This protein binds this small molecule.
Small molecule (SMILES): O[C@@H]1[C@@H](O)[C@H](O[C@@H]2CO[C@@H](O)[C@H](O)[C@H]2O)OC[C@H]1O

Binding-site contacts:
Ligand atom C4 contacts residue ASP382 of chain 1.C at 3.6 Å.
Ligand atom C3 contacts residue ASP382 of chain 1.C at 3.0 Å.
Ligand atom O4 contacts residue GLU405 of chain 1.C at 3.6 Å (salt-bridge).
Ligand atom C5 contacts residue GLU405 of chain 1.C at 3.1 Å.
Ligand atom O4 contacts residue PRO233 of chain 1.C at 3.5 Å.
Ligand atom C5 contacts residue GLU353 of chain 1.C at 3.5 Å.
Ligand atom O3 contacts residue TRP380 of chain 1.C at 3.6 Å.
Ligand atom O5 contacts residue TRP380 of chain 1.C at 3.8 Å.
Ligand atom O2 contacts residue ASP382 of chain 1.C at 2.7 Å (salt-bridge).
Ligand atom C4 contacts residue GLU405 of chain 1.C at 2.6 Å.
Ligand atom O5 contacts residue ASP382 of chain 1.C at 3.0 Å (salt-bridge).
Ligand atom C2 contacts residue ARG450 of chain 1.C at 3.5 Å.
Ligand atom O2 contacts residue HIS352 of chain 1.C at 3.8 Å.
Ligand atom O2 contacts residue TRP383 of chain 1.C at 3.4 Å (h-bond).
Ligand atom O5 contacts residue LYS358 of chain 1.C at 3.4 Å (salt-bridge).
Ligand atom C3 contacts residue GLN289 of chain 1.C at 3.6 Å.
Ligand atom C5 contacts residue ARG450 of chain 1.C at 3.2 Å.
Ligand atom O5 contacts residue HIS352 of chain 1.C at 3.2 Å (h-bond).
Ligand atom O3 contacts residue PHE403 of chain 1.C at 3.5 Å.
Ligand atom O4 contacts residue GLU353 of chain 1.C at 2.6 Å (salt-bridge).
Ligand atom O4 contacts residue HIS360 of chain 1.C at 2.9 Å (h-bond).
Ligand atom O3 contacts residue TRP113 of chain 1.C at 3.7 Å.
Ligand atom O2 contacts residue ARG450 of chain 1.C at 2.8 Å (salt-bridge).
Ligand atom O3 contacts residue GLN289 of chain 1.C at 2.6 Å (h-bond).
Ligand atom C1 contacts residue GLU405 of chain 1.C at 3.5 Å.
Ligand atom O2 contacts residue GLU405 of chain 1.C at 3.2 Å (salt-bridge).
Ligand atom O2 contacts residue TRP155 of chain 1.C at 3.3 Å.
Ligand atom O3 contacts residue TRP155 of chain 1.C at 3.8 Å.
Ligand atom C5 contacts residue HIS352 of chain 1.C at 3.7 Å.
Ligand atom C4 contacts residue GLU353 of chain 1.C at 3.4 Å.
Ligand atom C3 contacts residue GLU405 of chain 1.C at 3.4 Å.
Ligand atom O4 contacts residue ASP382 of chain 1.C at 3.2 Å (salt-bridge).
Ligand atom C2 contacts residue ASP382 of chain 1.C at 3.1 Å.
Ligand atom C5 contacts residue TRP113 of chain 1.C at 3.4 Å (hydrophobic).
Ligand atom O4 contacts residue LYS358 of chain 1.C at 3.3 Å (salt-bridge).
Ligand atom C4 contacts residue TRP113 of chain 1.C at 3.6 Å (hydrophobic).
Ligand atom C1 contacts residue ASP382 of chain 1.C at 3.0 Å.
Ligand atom O3 contacts residue GLU405 of chain 1.C at 3.1 Å (salt-bridge).
Ligand atom O3 contacts residue TRP383 of chain 1.C at 2.9 Å (h-bond).
Ligand atom C3 contacts residue TRP383 of chain 1.C at 3.6 Å (hydrophobic).

Sequence of chain 1.C:
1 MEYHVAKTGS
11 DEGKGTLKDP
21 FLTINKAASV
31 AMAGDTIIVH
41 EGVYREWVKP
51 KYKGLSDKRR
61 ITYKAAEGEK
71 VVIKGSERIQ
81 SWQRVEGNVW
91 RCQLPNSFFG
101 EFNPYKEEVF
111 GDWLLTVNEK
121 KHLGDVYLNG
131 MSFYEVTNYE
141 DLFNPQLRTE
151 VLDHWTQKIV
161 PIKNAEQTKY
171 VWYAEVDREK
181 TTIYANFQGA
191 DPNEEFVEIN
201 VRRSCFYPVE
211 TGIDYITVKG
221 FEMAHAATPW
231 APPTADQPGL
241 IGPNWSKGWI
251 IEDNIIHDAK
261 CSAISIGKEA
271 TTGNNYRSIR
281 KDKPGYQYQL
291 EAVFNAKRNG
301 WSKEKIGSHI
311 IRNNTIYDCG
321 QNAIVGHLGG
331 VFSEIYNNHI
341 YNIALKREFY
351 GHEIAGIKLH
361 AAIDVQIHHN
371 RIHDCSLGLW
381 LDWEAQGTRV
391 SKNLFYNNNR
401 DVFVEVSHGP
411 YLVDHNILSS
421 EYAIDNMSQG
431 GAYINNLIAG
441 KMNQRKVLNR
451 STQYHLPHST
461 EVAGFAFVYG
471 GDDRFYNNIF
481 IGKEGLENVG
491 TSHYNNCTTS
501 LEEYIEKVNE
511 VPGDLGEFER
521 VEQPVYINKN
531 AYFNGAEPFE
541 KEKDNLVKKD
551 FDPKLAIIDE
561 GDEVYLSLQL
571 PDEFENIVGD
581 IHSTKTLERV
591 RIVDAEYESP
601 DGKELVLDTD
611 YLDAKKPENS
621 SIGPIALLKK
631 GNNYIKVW